Sequence of chain 1.A:
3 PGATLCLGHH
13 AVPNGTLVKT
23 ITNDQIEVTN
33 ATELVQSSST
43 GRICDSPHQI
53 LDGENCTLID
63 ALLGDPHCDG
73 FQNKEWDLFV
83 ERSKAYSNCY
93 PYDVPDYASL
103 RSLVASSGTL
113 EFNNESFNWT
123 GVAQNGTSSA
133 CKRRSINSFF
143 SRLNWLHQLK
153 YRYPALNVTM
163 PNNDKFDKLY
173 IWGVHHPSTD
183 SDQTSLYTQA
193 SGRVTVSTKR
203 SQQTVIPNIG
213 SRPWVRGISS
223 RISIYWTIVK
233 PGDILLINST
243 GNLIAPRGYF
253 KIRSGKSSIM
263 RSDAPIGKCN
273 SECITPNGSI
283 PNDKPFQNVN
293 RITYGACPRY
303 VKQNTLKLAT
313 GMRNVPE

This protein binds this small molecule.
Small molecule (SMILES): CC(=O)N[C@H]1[C@H](O[C@@H]2[C@@H](O)[C@H](O)O[C@H](CO)[C@@H]2O)O[C@H](CO)[C@@H](O[C@@H]2O[C@H](CO[C@]3(C(=O)O)C[C@H](O)[C@@H](NC(C)=O)[C@H]([C@H](O)[C@H](O)CO)O3)[C@H](O)[C@H](O)[C@H]2O)[C@@H]1O

Binding-site contacts:
Ligand atom O10 contacts residue LEU188 of chain 1.A at 3.7 Å.
Ligand atom C11 contacts residue THR129 of chain 1.A at 4.1 Å.
Ligand atom O9 contacts residue ASP184 of chain 1.A at 3.0 Å (salt-bridge).
Ligand atom C9 contacts residue SER222 of chain 1.A at 3.9 Å.
Ligand atom O1A contacts residue ASN139 of chain 1.A at 4.0 Å.
Ligand atom C11 contacts residue GLY128 of chain 1.A at 3.8 Å.
Ligand atom C8 contacts residue TYR92 of chain 1.A at 3.8 Å (hydrophobic).
Ligand atom N5 contacts residue TRP147 of chain 1.A at 3.8 Å.
Ligand atom C5 contacts residue THR129 of chain 1.A at 3.7 Å.
Ligand atom C9 contacts residue LEU188 of chain 1.A at 4.1 Å (hydrophobic).
Ligand atom O4 contacts residue GLY219 of chain 1.A at 3.6 Å (h-bond).
Ligand atom C11 contacts residue TRP147 of chain 1.A at 3.9 Å (hydrophobic).
Ligand atom C7 contacts residue TRP147 of chain 1.A at 4.0 Å (hydrophobic).
Ligand atom C10 contacts residue LEU188 of chain 1.A at 3.7 Å (hydrophobic).
Ligand atom C1 contacts residue SER187 of chain 1.A at 3.6 Å.
Ligand atom O2 contacts residue SER187 of chain 1.A at 3.3 Å (h-bond).
Ligand atom O9 contacts residue HIS177 of chain 1.A at 3.9 Å.
Ligand atom C3 contacts residue ASP184 of chain 1.A at 3.7 Å.
Ligand atom C5 contacts residue ASP184 of chain 1.A at 3.9 Å.
Ligand atom C9 contacts residue ASP184 of chain 1.A at 4.0 Å.
Ligand atom O1B contacts residue ILE220 of chain 1.A at 4.0 Å.
Ligand atom C10 contacts residue THR129 of chain 1.A at 3.9 Å.
Ligand atom C9 contacts residue HIS177 of chain 1.A at 3.4 Å.
Ligand atom N5 contacts residue THR129 of chain 1.A at 3.2 Å (h-bond).
Ligand atom O1 contacts residue SER187 of chain 1.A at 4.1 Å.
Ligand atom C9 contacts residue TYR92 of chain 1.A at 3.3 Å (hydrophobic).
Ligand atom C3 contacts residue SER187 of chain 1.A at 4.0 Å.
Ligand atom O9 contacts residue TYR92 of chain 1.A at 3.7 Å.
Ligand atom C1 contacts residue SER131 of chain 1.A at 3.7 Å.
Ligand atom C4 contacts residue THR129 of chain 1.A at 3.3 Å.
Ligand atom O9 contacts residue SER222 of chain 1.A at 3.2 Å (h-bond).
Ligand atom O1B contacts residue SER130 of chain 1.A at 3.1 Å (h-bond).
Ligand atom O4 contacts residue THR129 of chain 1.A at 3.5 Å (h-bond).
Ligand atom O1A contacts residue SER130 of chain 1.A at 3.6 Å.
Ligand atom C11 contacts residue LEU188 of chain 1.A at 3.7 Å (hydrophobic).
Ligand atom O1A contacts residue SER131 of chain 1.A at 2.7 Å (h-bond).
Ligand atom C2 contacts residue SER187 of chain 1.A at 3.8 Å.
Ligand atom O7 contacts residue LEU188 of chain 1.A at 4.0 Å.
Ligand atom O8 contacts residue TYR92 of chain 1.A at 3.2 Å (h-bond).
Ligand atom C1 contacts residue SER130 of chain 1.A at 3.7 Å.